Binding-site contacts:
Ligand atom C2 contacts residue ARG68 of chain 5.B at 4.3 Å.
Ligand atom O2' contacts residue CYS203 of chain 5.A at 3.3 Å (h-bond).
Ligand atom C2' contacts residue ARG55 of chain 5.B at 3.4 Å.
Ligand atom N1 contacts residue ALA56 of chain 5.B at 3.2 Å (h-bond).
Ligand atom N3 contacts residue ARG55 of chain 5.B at 3.2 Å (salt-bridge).
Ligand atom C6 contacts residue ARG68 of chain 5.B at 4.0 Å.
Ligand atom O4' contacts residue ARG68 of chain 5.B at 3.0 Å (salt-bridge).
Ligand atom P contacts residue ARG55 of chain 5.B at 4.1 Å.
Ligand atom C1' contacts residue ARG68 of chain 5.B at 3.8 Å.
Ligand atom C4 contacts residue ARG55 of chain 5.B at 4.3 Å.
Ligand atom N6 contacts residue PHE57 of chain 5.B at 4.1 Å.
Ligand atom O2' contacts residue THR44 of chain 5.B at 3.9 Å.
Ligand atom O2' contacts residue ARG55 of chain 5.B at 3.1 Å (salt-bridge).
Ligand atom O2 contacts residue TYR58 of chain 5.B at 3.6 Å.
Ligand atom C1' contacts residue CYS203 of chain 5.A at 4.3 Å (hydrophobic).
Ligand atom N1 contacts residue TYR58 of chain 5.B at 3.5 Å.
Ligand atom C2 contacts residue ALA56 of chain 5.B at 3.8 Å (hydrophobic).
Ligand atom O2' contacts residue ARG55 of chain 5.B at 3.8 Å.
Ligand atom C4' contacts residue CYS203 of chain 5.A at 4.1 Å (hydrophobic).
Ligand atom O3' contacts residue CYS203 of chain 5.A at 4.0 Å.
Ligand atom C2 contacts residue TYR58 of chain 5.B at 3.8 Å (hydrophobic).
Ligand atom C6 contacts residue TYR58 of chain 5.B at 3.8 Å (hydrophobic).
Ligand atom O4' contacts residue ARG202 of chain 5.A at 3.9 Å.
Ligand atom C6 contacts residue ALA56 of chain 5.B at 4.3 Å (hydrophobic).
Ligand atom C5' contacts residue ARG202 of chain 5.A at 3.9 Å.
Ligand atom O2 contacts residue ASN205 of chain 5.A at 4.0 Å.
Ligand atom N6 contacts residue TYR58 of chain 5.B at 3.5 Å (h-bond).
Ligand atom O4' contacts residue CYS203 of chain 5.A at 4.2 Å.
Ligand atom O2 contacts residue ARG202 of chain 5.A at 4.2 Å.
Ligand atom OP2 contacts residue ARG202 of chain 5.A at 3.6 Å.
Ligand atom O3' contacts residue ARG55 of chain 5.B at 4.1 Å.
Ligand atom C4' contacts residue ARG202 of chain 5.A at 4.1 Å.
Ligand atom N1 contacts residue ARG68 of chain 5.B at 3.9 Å.
Ligand atom N1 contacts residue ARG55 of chain 5.B at 4.1 Å.
Ligand atom C2 contacts residue ARG55 of chain 5.B at 3.1 Å.
Ligand atom C2' contacts residue CYS203 of chain 5.A at 4.2 Å (hydrophobic).
Ligand atom C3' contacts residue ARG55 of chain 5.B at 4.2 Å.
Ligand atom C4' contacts residue ARG68 of chain 5.B at 4.2 Å.
Ligand atom O2' contacts residue LEU41 of chain 5.B at 3.8 Å.
Ligand atom OP2 contacts residue ARG55 of chain 5.B at 2.9 Å (salt-bridge).

Sequence of chain 5.B:
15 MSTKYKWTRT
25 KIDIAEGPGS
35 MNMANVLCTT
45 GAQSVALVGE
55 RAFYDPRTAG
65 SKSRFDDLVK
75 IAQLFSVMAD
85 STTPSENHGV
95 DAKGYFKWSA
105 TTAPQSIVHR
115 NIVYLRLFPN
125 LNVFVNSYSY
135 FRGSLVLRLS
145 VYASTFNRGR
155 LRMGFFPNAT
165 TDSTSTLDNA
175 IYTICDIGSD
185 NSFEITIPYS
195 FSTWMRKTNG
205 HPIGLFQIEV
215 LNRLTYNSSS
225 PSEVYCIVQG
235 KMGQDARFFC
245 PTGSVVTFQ

Sequence of chain 5.A:
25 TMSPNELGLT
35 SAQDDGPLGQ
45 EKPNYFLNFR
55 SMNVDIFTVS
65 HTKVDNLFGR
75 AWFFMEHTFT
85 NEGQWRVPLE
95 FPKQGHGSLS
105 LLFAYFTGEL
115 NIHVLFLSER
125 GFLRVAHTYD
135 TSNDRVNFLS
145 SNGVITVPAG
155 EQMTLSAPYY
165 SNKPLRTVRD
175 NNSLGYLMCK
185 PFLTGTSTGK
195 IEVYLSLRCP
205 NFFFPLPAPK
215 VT

This small molecule binds to this protein.
Small molecule (SMILES): Nc1ncnc2c1ncn2[C@@H]1O[C@H](CO)[C@@H](O[P](=O)(O)OC[C@H]2O[C@@H](n3ccc(=O)[nH]c3=O)[C@H](O)[C@@H]2O[P](=O)(O)OC[C@H]2O[C@@H](n3ccc(=O)[nH]c3=O)[C@H](O)[C@@H]2O[P](=O)(O)OC[C@H]2O[C@@H](n3ccc(=O)[nH]c3=O)[C@H](O)[C@@H]2O[P](=O)(O)OC[C@H]2O[C@@H](n3ccc(=O)[nH]c3=O)[C@H](O)[C@@H]2O[P](=O)(O)OC[C@H]2O[C@@H](n3ccc(=O)[nH]c3=O)[C@H](O)[C@@H]2O)[C@H]1O